This small molecule binds to this protein.
Small molecule (SMILES): CC(=O)N[C@@H]1[C@@H](O)[C@H](O)[C@@H](CO)O[C@H]1O

Sequence of chain 1.A:
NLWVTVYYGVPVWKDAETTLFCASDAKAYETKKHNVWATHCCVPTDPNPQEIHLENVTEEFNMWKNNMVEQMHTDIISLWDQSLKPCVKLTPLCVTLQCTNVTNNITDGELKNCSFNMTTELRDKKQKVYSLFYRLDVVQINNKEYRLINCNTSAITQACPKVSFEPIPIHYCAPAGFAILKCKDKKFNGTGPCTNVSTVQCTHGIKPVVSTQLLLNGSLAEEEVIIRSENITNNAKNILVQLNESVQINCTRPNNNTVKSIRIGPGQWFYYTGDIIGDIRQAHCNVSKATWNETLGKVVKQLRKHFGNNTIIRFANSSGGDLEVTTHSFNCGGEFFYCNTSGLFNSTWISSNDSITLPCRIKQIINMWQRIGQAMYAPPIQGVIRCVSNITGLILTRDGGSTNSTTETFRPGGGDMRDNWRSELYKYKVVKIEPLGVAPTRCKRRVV

Binding-site contacts:
Ligand atom C2 contacts residue ASN135 of chain 1.A at 2.5 Å.
Ligand atom C8 contacts residue CYS133 of chain 1.A at 3.6 Å (hydrophobic).
Ligand atom O5 contacts residue ASN135 of chain 1.A at 2.4 Å (h-bond).
Ligand atom C5 contacts residue ASN135 of chain 1.A at 3.7 Å.
Ligand atom N2 contacts residue TYR193 of chain 1.A at 4.4 Å.
Ligand atom C7 contacts residue ASN135 of chain 1.A at 3.2 Å.
Ligand atom C8 contacts residue THR134 of chain 1.A at 3.5 Å.
Ligand atom C1 contacts residue ASN135 of chain 1.A at 1.5 Å.
Ligand atom C7 contacts residue LYS149 of chain 1.A at 4.4 Å.
Ligand atom C8 contacts residue ASN135 of chain 1.A at 3.9 Å.
Ligand atom N2 contacts residue ASN135 of chain 1.A at 2.9 Å (h-bond).
Ligand atom C8 contacts residue TYR193 of chain 1.A at 3.8 Å (hydrophobic).
Ligand atom C8 contacts residue LYS149 of chain 1.A at 3.6 Å.
Ligand atom N2 contacts residue LYS149 of chain 1.A at 4.0 Å.
Ligand atom O7 contacts residue THR134 of chain 1.A at 3.8 Å.
Ligand atom O7 contacts residue ASN135 of chain 1.A at 3.1 Å (h-bond).
Ligand atom C7 contacts residue THR134 of chain 1.A at 3.9 Å.
Ligand atom C4 contacts residue ASN135 of chain 1.A at 4.2 Å.
Ligand atom C3 contacts residue ASN135 of chain 1.A at 3.7 Å.